Binding-site contacts:
Ligand atom O2 contacts residue NAI1 of chain 1.E at 3.8 Å.
Ligand atom C5 contacts residue ARG250 of chain 1.A at 3.7 Å.
Ligand atom C5 contacts residue MET192 of chain 1.A at 3.5 Å (hydrophobic).
Ligand atom C2 contacts residue LYS108 of chain 1.A at 3.5 Å.
Ligand atom C2 contacts residue HIS195 of chain 1.A at 3.9 Å.
Ligand atom O2 contacts residue HIS195 of chain 1.A at 2.7 Å (h-bond).
Ligand atom O3 contacts residue HIS195 of chain 1.A at 3.7 Å.
Ligand atom O2 contacts residue LYS108 of chain 1.A at 2.7 Å (salt-bridge).
Ligand atom C3 contacts residue NAI1 of chain 1.E at 4.0 Å.
Ligand atom O4 contacts residue PHE296 of chain 1.A at 3.8 Å.
Ligand atom O3 contacts residue TYR256 of chain 1.A at 3.2 Å (h-bond).
Ligand atom O6 contacts residue ASP191 of chain 1.A at 2.7 Å (salt-bridge).
Ligand atom O5 contacts residue ASP168 of chain 1.A at 2.6 Å (salt-bridge).
Ligand atom O5 contacts residue ARG24 of chain 1.A at 3.0 Å (salt-bridge).
Ligand atom O4 contacts residue ASP168 of chain 1.A at 2.9 Å (salt-bridge).
Ligand atom O6 contacts residue ARG250 of chain 1.A at 3.4 Å (salt-bridge).
Ligand atom O5 contacts residue ARG250 of chain 1.A at 3.7 Å.
Ligand atom O6 contacts residue PHE179 of chain 1.A at 3.7 Å.
Ligand atom O1 contacts residue NAI1 of chain 1.E at 3.4 Å (h-bond).
Ligand atom O2 contacts residue ASP191 of chain 1.A at 3.1 Å (salt-bridge).
Ligand atom C5 contacts residue ASP168 of chain 1.A at 3.2 Å.
Ligand atom C3 contacts residue MET192 of chain 1.A at 3.5 Å (hydrophobic).
Ligand atom C2 contacts residue NAI1 of chain 1.E at 3.5 Å.
Ligand atom C1 contacts residue MET192 of chain 1.A at 3.9 Å (hydrophobic).
Ligand atom O3 contacts residue NAI1 of chain 1.E at 3.0 Å (h-bond).
Ligand atom O4 contacts residue TYR256 of chain 1.A at 3.2 Å (h-bond).
Ligand atom C4 contacts residue PHE296 of chain 1.A at 3.7 Å (hydrophobic).
Ligand atom C6 contacts residue ARG24 of chain 1.A at 3.2 Å.
Ligand atom C6 contacts residue ASP191 of chain 1.A at 3.5 Å.
Ligand atom O1 contacts residue ARG24 of chain 1.A at 4.0 Å.
Ligand atom C1 contacts residue ASP191 of chain 1.A at 3.2 Å.
Ligand atom C6 contacts residue NAI1 of chain 1.E at 4.0 Å.
Ligand atom O1 contacts residue LYS108 of chain 1.A at 2.8 Å (salt-bridge).
Ligand atom O6 contacts residue ARG24 of chain 1.A at 2.7 Å (salt-bridge).
Ligand atom C2 contacts residue ASP191 of chain 1.A at 3.9 Å.
Ligand atom O4 contacts residue MET192 of chain 1.A at 3.8 Å.
Ligand atom C1 contacts residue LYS108 of chain 1.A at 3.3 Å.
Ligand atom C4 contacts residue MET192 of chain 1.A at 3.9 Å (hydrophobic).
Ligand atom O1 contacts residue ASP191 of chain 1.A at 2.7 Å (salt-bridge).
Ligand atom C4 contacts residue ASP168 of chain 1.A at 4.0 Å.

Sequence of chain 1.A:
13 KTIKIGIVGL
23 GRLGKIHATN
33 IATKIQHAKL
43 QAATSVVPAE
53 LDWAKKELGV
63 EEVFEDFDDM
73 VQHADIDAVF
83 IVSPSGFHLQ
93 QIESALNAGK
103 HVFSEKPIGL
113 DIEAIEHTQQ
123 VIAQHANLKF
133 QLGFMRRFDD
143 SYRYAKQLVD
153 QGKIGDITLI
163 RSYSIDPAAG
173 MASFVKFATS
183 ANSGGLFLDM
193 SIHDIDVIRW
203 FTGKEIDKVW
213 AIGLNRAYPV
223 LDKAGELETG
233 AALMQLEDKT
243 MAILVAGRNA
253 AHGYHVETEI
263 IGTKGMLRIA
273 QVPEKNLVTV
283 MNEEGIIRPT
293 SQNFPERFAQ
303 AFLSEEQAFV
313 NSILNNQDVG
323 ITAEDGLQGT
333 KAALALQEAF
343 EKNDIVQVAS

The protein below binds the small molecule below.
Small molecule (SMILES): OC1C(O)C(O)C(O)C(O)C1O